Sequence of chain 1.B:
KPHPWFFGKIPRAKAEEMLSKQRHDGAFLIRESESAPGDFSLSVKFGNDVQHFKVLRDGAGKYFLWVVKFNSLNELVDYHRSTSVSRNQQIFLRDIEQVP

Binding-site contacts:
Ligand atom CAR contacts residue HIS55 of chain 1.B at 3.6 Å.
Ligand atom CAC contacts residue TRP69 of chain 1.B at 3.7 Å (hydrophobic).
Ligand atom OAM contacts residue ARG15 of chain 1.B at 2.8 Å (salt-bridge).
Ligand atom CAA contacts residue GLN54 of chain 1.B at 3.7 Å.
Ligand atom ND2 contacts residue LYS57 of chain 1.B at 2.8 Å (salt-bridge).
Ligand atom CAC contacts residue PHE56 of chain 1.B at 3.5 Å (hydrophobic).
Ligand atom PBK contacts residue SER44 of chain 1.B at 3.5 Å.
Ligand atom OAH contacts residue ARG15 of chain 1.B at 2.8 Å (salt-bridge).
Ligand atom OAI contacts residue TRP69 of chain 1.B at 3.7 Å.
Ligand atom OAM contacts residue ARG34 of chain 1.B at 2.7 Å (salt-bridge).
Ligand atom CAP contacts residue HIS55 of chain 1.B at 3.6 Å.
Ligand atom CB contacts residue TRP69 of chain 1.B at 3.7 Å (hydrophobic).
Ligand atom CAB contacts residue ARG15 of chain 1.B at 3.2 Å.
Ligand atom CAR contacts residue GLN54 of chain 1.B at 3.6 Å.
Ligand atom PBK contacts residue SER38 of chain 1.B at 3.5 Å.
Ligand atom OAK contacts residue SER38 of chain 1.B at 2.5 Å (h-bond).
Ligand atom CAQ contacts residue LYS57 of chain 1.B at 3.6 Å.
Ligand atom PBK contacts residue SER36 of chain 1.B at 3.7 Å.
Ligand atom CAO contacts residue ARG15 of chain 1.B at 3.8 Å.
Ligand atom CAP contacts residue LYS57 of chain 1.B at 3.7 Å.
Ligand atom CB contacts residue LEU68 of chain 1.B at 3.5 Å (hydrophobic).
Ligand atom CG contacts residue LYS57 of chain 1.B at 3.7 Å.
Ligand atom ND2 contacts residue LEU68 of chain 1.B at 3.0 Å (h-bond).
Ligand atom CBB contacts residue HIS55 of chain 1.B at 3.5 Å.
Ligand atom OAL contacts residue SER36 of chain 1.B at 3.0 Å (h-bond).
Ligand atom CG contacts residue LEU68 of chain 1.B at 3.7 Å (hydrophobic).
Ligand atom OAW contacts residue SER36 of chain 1.B at 3.7 Å.
Ligand atom OD1 contacts residue PHE56 of chain 1.B at 3.4 Å.
Ligand atom CBE contacts residue PHE56 of chain 1.B at 3.6 Å (hydrophobic).
Ligand atom OAW contacts residue SER44 of chain 1.B at 2.8 Å (h-bond).
Ligand atom OAL contacts residue GLU37 of chain 1.B at 3.0 Å (salt-bridge).
Ligand atom CBD contacts residue LYS57 of chain 1.B at 3.6 Å.
Ligand atom PBK contacts residue ARG34 of chain 1.B at 3.6 Å.
Ligand atom OAL contacts residue SER44 of chain 1.B at 2.9 Å (h-bond).
Ligand atom OAW contacts residue SER38 of chain 1.B at 3.7 Å.
Ligand atom NAV contacts residue HIS55 of chain 1.B at 2.8 Å (h-bond).
Ligand atom CBI contacts residue HIS55 of chain 1.B at 3.1 Å.
Ligand atom OAL contacts residue ARG34 of chain 1.B at 2.6 Å (salt-bridge).
Ligand atom OD1 contacts residue LYS57 of chain 1.B at 3.0 Å (salt-bridge).
Ligand atom ND2 contacts residue LEU59 of chain 1.B at 3.2 Å.

The small molecule below binds the protein below.
Small molecule (SMILES): CC[C@H](C)[C@H](NC(=O)[C@H]1[C@H](C(=O)NC)[C@@H]1c1ccc(OP(=O)(O)O)cc1)C(=O)N[C@@H](CC(N)=O)C(N)=O